A protein and the small-molecule ligand that binds it are described below.
Small molecule (SMILES): Nc1ncnc2c1ncn2[C@@H]1O[C@H](CO[P](=O)(O)O[P](=O)(O)NP(=O)(O)O)[C@@H](O)[C@H]1O

Sequence of chain 1.C:
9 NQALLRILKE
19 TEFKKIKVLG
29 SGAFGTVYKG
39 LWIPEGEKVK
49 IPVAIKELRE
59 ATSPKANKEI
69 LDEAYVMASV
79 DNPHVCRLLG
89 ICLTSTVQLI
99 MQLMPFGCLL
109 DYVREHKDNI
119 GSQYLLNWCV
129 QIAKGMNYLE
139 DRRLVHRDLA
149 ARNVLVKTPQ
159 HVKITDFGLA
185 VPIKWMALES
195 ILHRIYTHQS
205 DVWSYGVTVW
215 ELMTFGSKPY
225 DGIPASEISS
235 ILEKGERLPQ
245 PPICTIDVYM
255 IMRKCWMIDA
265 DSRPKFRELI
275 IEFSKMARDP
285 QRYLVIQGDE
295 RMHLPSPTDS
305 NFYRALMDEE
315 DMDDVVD

Binding-site contacts:
Ligand atom O4' contacts residue VAL35 of chain 1.C at 3.2 Å.
Ligand atom PA contacts residue MG1 of chain 1.K at 3.6 Å.
Ligand atom O1A contacts residue GLY33 of chain 1.C at 3.7 Å.
Ligand atom N6 contacts residue LEU153 of chain 1.C at 3.5 Å.
Ligand atom C5' contacts residue SER29 of chain 1.C at 3.6 Å.
Ligand atom PG contacts residue ASN151 of chain 1.C at 3.7 Å.
Ligand atom PB contacts residue MG1 of chain 1.K at 3.4 Å.
Ligand atom O1G contacts residue ASP146 of chain 1.C at 3.1 Å (salt-bridge).
Ligand atom O1B contacts residue ASN151 of chain 1.C at 2.9 Å (h-bond).
Ligand atom O2A contacts residue MG1 of chain 1.K at 2.4 Å.
Ligand atom O3G contacts residue ASP146 of chain 1.C at 2.7 Å (salt-bridge).
Ligand atom O2B contacts residue ARG150 of chain 1.C at 3.5 Å.
Ligand atom PG contacts residue MG1 of chain 1.K at 3.7 Å.
Ligand atom O5' contacts residue VAL35 of chain 1.C at 3.6 Å.
Ligand atom O1A contacts residue GLY30 of chain 1.C at 3.4 Å (h-bond).
Ligand atom C6 contacts residue LEU153 of chain 1.C at 3.7 Å (hydrophobic).
Ligand atom C5 contacts residue LEU153 of chain 1.C at 3.7 Å (hydrophobic).
Ligand atom C5' contacts residue VAL35 of chain 1.C at 3.8 Å (hydrophobic).
Ligand atom N6 contacts residue MET99 of chain 1.C at 3.3 Å (h-bond).
Ligand atom N6 contacts residue ALA52 of chain 1.C at 3.7 Å.
Ligand atom O2' contacts residue CYS106 of chain 1.C at 3.3 Å.
Ligand atom C5' contacts residue GLY28 of chain 1.C at 3.6 Å.
Ligand atom O3G contacts residue ARG150 of chain 1.C at 2.8 Å (salt-bridge).
Ligand atom O3A contacts residue SER29 of chain 1.C at 3.6 Å.
Ligand atom O2A contacts residue ASP164 of chain 1.C at 2.7 Å (salt-bridge).
Ligand atom C2 contacts residue MET102 of chain 1.C at 3.5 Å (hydrophobic).
Ligand atom N6 contacts residue GLN100 of chain 1.C at 2.9 Å (h-bond).
Ligand atom O2A contacts residue LYS54 of chain 1.C at 3.3 Å (salt-bridge).
Ligand atom C4' contacts residue GLY28 of chain 1.C at 3.6 Å.
Ligand atom N1 contacts residue MET102 of chain 1.C at 3.0 Å (h-bond).
Ligand atom O2G contacts residue MG1 of chain 1.K at 2.6 Å.
Ligand atom N9 contacts residue VAL35 of chain 1.C at 3.7 Å.
Ligand atom O1A contacts residue VAL35 of chain 1.C at 3.7 Å.
Ligand atom O1A contacts residue SER29 of chain 1.C at 3.7 Å.
Ligand atom O3G contacts residue ASN151 of chain 1.C at 2.9 Å (h-bond).
Ligand atom O2G contacts residue ASN151 of chain 1.C at 3.0 Å (h-bond).
Ligand atom PG contacts residue ASP146 of chain 1.C at 3.4 Å.
Ligand atom O2G contacts residue ASP164 of chain 1.C at 2.8 Å (salt-bridge).
Ligand atom N7 contacts residue YW51 of chain 1.M at 3.6 Å.
Ligand atom O1B contacts residue MG1 of chain 1.K at 2.1 Å.